This small molecule binds to this protein.
Small molecule (SMILES): CSCC[C@H](NC(C)=O)C(=O)N[C@@H](CCC(=O)O)C(=O)N[C@@H](CCC(=O)O)C(=O)N[C@H](C(=O)N[C@@H](CC(=O)O)C(=O)O)C(C)C

Binding-site contacts:
Ligand atom C contacts residue TYR47 of chain 1.E at 3.8 Å (hydrophobic).
Ligand atom CG2 contacts residue TYR20 of chain 1.E at 3.7 Å (hydrophobic).
Ligand atom CG1 contacts residue ASN48 of chain 1.E at 3.5 Å.
Ligand atom CA contacts residue LYS21 of chain 1.E at 3.4 Å.
Ligand atom OE1 contacts residue ARG82 of chain 1.E at 3.0 Å (salt-bridge).
Ligand atom OE2 contacts residue TYR81 of chain 1.E at 3.9 Å.
Ligand atom OXT contacts residue SER44 of chain 1.E at 3.5 Å (h-bond).
Ligand atom OXT contacts residue LYS13 of chain 1.E at 3.5 Å.
Ligand atom N contacts residue ASN48 of chain 1.E at 3.6 Å.
Ligand atom N contacts residue LYS21 of chain 1.E at 3.8 Å.
Ligand atom O contacts residue ASN51 of chain 1.E at 3.5 Å (h-bond).
Ligand atom CG1 contacts residue TYR20 of chain 1.E at 3.5 Å (hydrophobic).
Ligand atom CG1 contacts residue ASN51 of chain 1.E at 3.2 Å.
Ligand atom OD1 contacts residue LYS78 of chain 1.E at 3.9 Å.
Ligand atom O contacts residue TYR20 of chain 1.E at 3.3 Å (h-bond).
Ligand atom CB contacts residue ARG82 of chain 1.E at 3.5 Å.
Ligand atom CB contacts residue LYS21 of chain 1.E at 3.7 Å.
Ligand atom O contacts residue ARG82 of chain 1.E at 2.6 Å (salt-bridge).
Ligand atom O contacts residue TYR47 of chain 1.E at 3.1 Å.
Ligand atom OE1 contacts residue TYR81 of chain 1.E at 3.4 Å.
Ligand atom CA contacts residue TYR47 of chain 1.E at 3.9 Å (hydrophobic).
Ligand atom CG2 contacts residue LYS21 of chain 1.E at 3.5 Å.
Ligand atom CA contacts residue ARG82 of chain 1.E at 3.6 Å.
Ligand atom CE contacts residue LYS55 of chain 1.E at 3.4 Å.
Ligand atom CG contacts residue LYS21 of chain 1.E at 3.8 Å.
Ligand atom CD contacts residue ARG82 of chain 1.E at 3.9 Å.
Ligand atom C contacts residue ASN48 of chain 1.E at 3.8 Å.
Ligand atom C contacts residue SER44 of chain 1.E at 3.5 Å.
Ligand atom N contacts residue ARG82 of chain 1.E at 2.8 Å (salt-bridge).
Ligand atom CG contacts residue LYS78 of chain 1.E at 3.8 Å.
Ligand atom O contacts residue LYS55 of chain 1.E at 3.9 Å.
Ligand atom C contacts residue LYS21 of chain 1.E at 3.9 Å.
Ligand atom CB contacts residue TYR47 of chain 1.E at 3.9 Å (hydrophobic).
Ligand atom N contacts residue TYR47 of chain 1.E at 3.3 Å.
Ligand atom OD1 contacts residue TYR47 of chain 1.E at 3.8 Å.
Ligand atom O contacts residue SER44 of chain 1.E at 2.7 Å (h-bond).
Ligand atom CB contacts residue ASN48 of chain 1.E at 3.5 Å.
Ligand atom OXT contacts residue ASN48 of chain 1.E at 3.7 Å.
Ligand atom O contacts residue ASN48 of chain 1.E at 3.5 Å (h-bond).
Ligand atom C contacts residue ARG82 of chain 1.E at 3.4 Å.

Sequence of chain 1.E:
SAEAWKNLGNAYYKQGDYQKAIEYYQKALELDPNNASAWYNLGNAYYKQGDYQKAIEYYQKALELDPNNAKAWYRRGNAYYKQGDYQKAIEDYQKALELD